Binding-site contacts:
Ligand atom C6 contacts residue ASN354 of chain 1.D at 4.3 Å.
Ligand atom C8 contacts residue SER347 of chain 1.D at 4.1 Å.
Ligand atom C8 contacts residue GLU351 of chain 1.D at 3.7 Å.
Ligand atom C7 contacts residue ASN350 of chain 1.D at 4.1 Å.
Ligand atom N2 contacts residue ASN354 of chain 1.D at 2.9 Å (h-bond).
Ligand atom C7 contacts residue ASN354 of chain 1.D at 3.0 Å.
Ligand atom C1 contacts residue ASN354 of chain 1.D at 1.4 Å.
Ligand atom O7 contacts residue ASN354 of chain 1.D at 3.7 Å.
Ligand atom C2 contacts residue ASN354 of chain 1.D at 2.5 Å.
Ligand atom C4 contacts residue ASN354 of chain 1.D at 4.3 Å.
Ligand atom O7 contacts residue ASN350 of chain 1.D at 3.8 Å.
Ligand atom C5 contacts residue ASN354 of chain 1.D at 3.7 Å.
Ligand atom C8 contacts residue ASN350 of chain 1.D at 3.2 Å.
Ligand atom C8 contacts residue ASN354 of chain 1.D at 3.3 Å.
Ligand atom O5 contacts residue ASN354 of chain 1.D at 2.4 Å (h-bond).
Ligand atom C3 contacts residue ASN354 of chain 1.D at 3.8 Å.

This small molecule binds to this protein.
Small molecule (SMILES): CC(=O)N[C@@H]1[C@@H](O)[C@H](O)[C@@H](CO)O[C@H]1O

Sequence of chain 1.D:
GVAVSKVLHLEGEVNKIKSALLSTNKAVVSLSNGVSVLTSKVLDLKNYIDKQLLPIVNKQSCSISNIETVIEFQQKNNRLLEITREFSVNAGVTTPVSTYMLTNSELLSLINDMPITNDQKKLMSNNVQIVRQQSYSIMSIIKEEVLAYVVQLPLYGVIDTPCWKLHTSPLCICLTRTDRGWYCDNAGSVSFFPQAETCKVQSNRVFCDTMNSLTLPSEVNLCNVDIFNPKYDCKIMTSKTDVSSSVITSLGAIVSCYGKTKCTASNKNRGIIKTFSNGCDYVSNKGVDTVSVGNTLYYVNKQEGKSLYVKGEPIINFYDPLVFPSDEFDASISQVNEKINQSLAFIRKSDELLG